This protein binds this small molecule.
Small molecule (SMILES): CC(=O)N[C@@H]1[C@@H](O)[C@H](O)[C@@H](CO)O[C@H]1O

Binding-site contacts:
Ligand atom C3 contacts residue ASN61 of chain 1.C at 3.8 Å.
Ligand atom C4 contacts residue ASN61 of chain 1.C at 4.3 Å.
Ligand atom C6 contacts residue TYR28 of chain 1.C at 3.6 Å (hydrophobic).
Ligand atom N2 contacts residue ASN61 of chain 1.C at 2.9 Å (h-bond).
Ligand atom C1 contacts residue TYR28 of chain 1.C at 4.3 Å (hydrophobic).
Ligand atom C1 contacts residue ASN61 of chain 1.C at 1.4 Å.
Ligand atom O6 contacts residue TYR28 of chain 1.C at 3.4 Å.
Ligand atom O5 contacts residue TYR28 of chain 1.C at 4.1 Å.
Ligand atom C2 contacts residue ASN61 of chain 1.C at 2.5 Å.
Ligand atom O5 contacts residue ASN61 of chain 1.C at 2.4 Å (h-bond).
Ligand atom C7 contacts residue ASN61 of chain 1.C at 3.5 Å.
Ligand atom C5 contacts residue ASN61 of chain 1.C at 3.7 Å.
Ligand atom O7 contacts residue ASN61 of chain 1.C at 3.6 Å.

Sequence of chain 1.C:
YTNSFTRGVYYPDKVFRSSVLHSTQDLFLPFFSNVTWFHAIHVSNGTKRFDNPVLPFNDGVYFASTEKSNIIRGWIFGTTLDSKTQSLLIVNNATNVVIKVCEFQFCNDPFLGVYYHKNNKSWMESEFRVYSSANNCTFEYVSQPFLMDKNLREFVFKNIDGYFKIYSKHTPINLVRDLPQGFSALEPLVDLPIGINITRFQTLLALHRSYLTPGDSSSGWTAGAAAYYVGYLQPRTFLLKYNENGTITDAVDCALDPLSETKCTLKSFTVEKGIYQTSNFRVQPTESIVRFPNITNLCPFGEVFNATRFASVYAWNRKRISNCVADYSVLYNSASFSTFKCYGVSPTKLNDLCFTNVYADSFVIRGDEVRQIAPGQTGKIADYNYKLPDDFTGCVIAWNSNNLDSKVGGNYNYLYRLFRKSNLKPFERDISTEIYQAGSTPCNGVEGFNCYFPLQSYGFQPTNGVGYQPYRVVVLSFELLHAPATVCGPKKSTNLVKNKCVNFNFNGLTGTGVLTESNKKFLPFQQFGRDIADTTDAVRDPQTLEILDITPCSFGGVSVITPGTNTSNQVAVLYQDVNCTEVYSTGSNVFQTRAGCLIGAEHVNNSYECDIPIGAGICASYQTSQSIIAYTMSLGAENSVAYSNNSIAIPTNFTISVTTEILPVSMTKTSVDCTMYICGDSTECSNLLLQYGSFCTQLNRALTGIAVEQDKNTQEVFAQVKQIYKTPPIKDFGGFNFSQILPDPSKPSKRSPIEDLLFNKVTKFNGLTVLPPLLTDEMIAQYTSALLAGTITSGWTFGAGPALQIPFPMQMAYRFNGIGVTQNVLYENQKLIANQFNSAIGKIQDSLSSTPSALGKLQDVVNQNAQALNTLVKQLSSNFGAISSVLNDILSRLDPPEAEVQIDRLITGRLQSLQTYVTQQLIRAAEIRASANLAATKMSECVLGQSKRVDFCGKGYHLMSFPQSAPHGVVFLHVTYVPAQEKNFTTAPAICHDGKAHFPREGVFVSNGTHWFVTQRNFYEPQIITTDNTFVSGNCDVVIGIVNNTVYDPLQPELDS